Sequence of chain 1.A:
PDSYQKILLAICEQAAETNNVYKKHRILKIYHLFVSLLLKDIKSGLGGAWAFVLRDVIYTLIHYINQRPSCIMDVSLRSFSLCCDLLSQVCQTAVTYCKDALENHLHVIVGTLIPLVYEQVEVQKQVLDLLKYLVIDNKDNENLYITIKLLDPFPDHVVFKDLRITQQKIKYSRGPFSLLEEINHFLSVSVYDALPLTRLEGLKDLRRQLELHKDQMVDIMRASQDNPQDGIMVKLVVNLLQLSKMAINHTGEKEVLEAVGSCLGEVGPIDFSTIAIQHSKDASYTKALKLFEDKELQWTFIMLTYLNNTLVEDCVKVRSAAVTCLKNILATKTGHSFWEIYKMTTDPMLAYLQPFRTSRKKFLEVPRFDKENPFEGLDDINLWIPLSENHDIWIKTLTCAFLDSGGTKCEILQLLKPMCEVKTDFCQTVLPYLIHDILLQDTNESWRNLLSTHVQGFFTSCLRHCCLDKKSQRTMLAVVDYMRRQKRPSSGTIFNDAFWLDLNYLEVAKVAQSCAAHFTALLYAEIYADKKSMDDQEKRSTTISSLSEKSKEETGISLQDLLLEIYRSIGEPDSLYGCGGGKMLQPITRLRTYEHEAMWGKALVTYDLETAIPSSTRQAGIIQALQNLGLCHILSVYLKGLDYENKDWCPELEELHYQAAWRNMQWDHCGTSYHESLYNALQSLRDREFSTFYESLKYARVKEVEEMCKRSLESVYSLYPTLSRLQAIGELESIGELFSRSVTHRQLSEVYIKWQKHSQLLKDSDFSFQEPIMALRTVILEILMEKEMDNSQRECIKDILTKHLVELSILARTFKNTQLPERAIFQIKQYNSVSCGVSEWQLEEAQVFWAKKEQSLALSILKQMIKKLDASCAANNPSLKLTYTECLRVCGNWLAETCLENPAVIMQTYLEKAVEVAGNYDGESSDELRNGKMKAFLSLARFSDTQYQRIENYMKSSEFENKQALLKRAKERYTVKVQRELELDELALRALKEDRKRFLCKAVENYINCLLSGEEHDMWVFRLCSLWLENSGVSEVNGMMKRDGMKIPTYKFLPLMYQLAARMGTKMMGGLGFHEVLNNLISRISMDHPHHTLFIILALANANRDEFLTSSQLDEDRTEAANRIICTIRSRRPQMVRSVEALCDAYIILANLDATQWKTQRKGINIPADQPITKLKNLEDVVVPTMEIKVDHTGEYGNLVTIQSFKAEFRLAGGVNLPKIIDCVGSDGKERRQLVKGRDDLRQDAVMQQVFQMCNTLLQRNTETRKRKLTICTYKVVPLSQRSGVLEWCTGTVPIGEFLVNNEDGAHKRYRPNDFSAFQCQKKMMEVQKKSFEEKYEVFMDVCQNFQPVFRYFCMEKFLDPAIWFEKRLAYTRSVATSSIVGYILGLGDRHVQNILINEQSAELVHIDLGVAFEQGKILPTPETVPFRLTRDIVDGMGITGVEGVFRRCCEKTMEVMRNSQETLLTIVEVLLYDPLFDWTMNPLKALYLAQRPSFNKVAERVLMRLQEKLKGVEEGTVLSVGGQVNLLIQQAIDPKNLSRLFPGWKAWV

Binding-site contacts:
Ligand atom C3' contacts residue GLN3002 of chain 1.A at 3.8 Å.
Ligand atom PA contacts residue LYS2845 of chain 1.A at 3.2 Å.
Ligand atom N1 contacts residue LEU3005 of chain 1.A at 3.8 Å.
Ligand atom O3A contacts residue LYS2845 of chain 1.A at 3.5 Å (salt-bridge).
Ligand atom N1 contacts residue CYS2898 of chain 1.A at 2.9 Å (h-bond).
Ligand atom N9 contacts residue TRP2897 of chain 1.A at 3.6 Å.
Ligand atom N7 contacts residue LEU2843 of chain 1.A at 3.6 Å.
Ligand atom N6 contacts residue GLU2896 of chain 1.A at 2.8 Å (salt-bridge).
Ligand atom N1 contacts residue TRP2897 of chain 1.A at 3.6 Å.
Ligand atom N7 contacts residue ILE3016 of chain 1.A at 3.6 Å.
Ligand atom C2 contacts residue TRP2897 of chain 1.A at 3.5 Å (hydrophobic).
Ligand atom N6 contacts residue TYR2883 of chain 1.A at 3.9 Å.
Ligand atom O2G contacts residue TYR3097 of chain 1.A at 2.2 Å (h-bond).
Ligand atom C5' contacts residue GLY2822 of chain 1.A at 3.4 Å.
Ligand atom O1A contacts residue MG1 of chain 1.D at 3.7 Å.
Ligand atom O1A contacts residue LYS2845 of chain 1.A at 3.3 Å (salt-bridge).
Ligand atom C8 contacts residue ILE3016 of chain 1.A at 3.5 Å (hydrophobic).
Ligand atom O2B contacts residue MG1 of chain 1.D at 3.0 Å.
Ligand atom PG contacts residue ASP3017 of chain 1.A at 3.5 Å.
Ligand atom C6 contacts residue GLU2896 of chain 1.A at 3.6 Å.
Ligand atom O2A contacts residue LYS2845 of chain 1.A at 2.8 Å (salt-bridge).
Ligand atom N3B contacts residue ASP3017 of chain 1.A at 3.2 Å (salt-bridge).
Ligand atom O5' contacts residue MG1 of chain 1.D at 3.9 Å.
Ligand atom C1' contacts residue TRP2897 of chain 1.A at 3.8 Å (hydrophobic).
Ligand atom N1 contacts residue GLU2896 of chain 1.A at 3.9 Å.
Ligand atom C8 contacts residue LEU2843 of chain 1.A at 3.8 Å (hydrophobic).
Ligand atom C4 contacts residue TRP2897 of chain 1.A at 3.4 Å (hydrophobic).
Ligand atom O2' contacts residue PRO2903 of chain 1.A at 3.3 Å.
Ligand atom N3 contacts residue TRP2897 of chain 1.A at 3.2 Å.
Ligand atom O1A contacts residue ASP3017 of chain 1.A at 3.7 Å.
Ligand atom C2 contacts residue CYS2898 of chain 1.A at 3.4 Å (hydrophobic).
Ligand atom N3B contacts residue MG1 of chain 1.D at 3.6 Å.
Ligand atom N6 contacts residue LEU2895 of chain 1.A at 3.4 Å.
Ligand atom O3G contacts residue TYR3097 of chain 1.A at 3.6 Å (h-bond).
Ligand atom O1B contacts residue VAL2824 of chain 1.A at 3.8 Å.
Ligand atom C2 contacts residue LEU3005 of chain 1.A at 3.6 Å (hydrophobic).
Ligand atom O1G contacts residue ASP3017 of chain 1.A at 2.8 Å (salt-bridge).
Ligand atom N3 contacts residue LEU3005 of chain 1.A at 3.7 Å.
Ligand atom O3' contacts residue GLN3002 of chain 1.A at 2.8 Å (h-bond).
Ligand atom PG contacts residue TYR3097 of chain 1.A at 3.4 Å.

This protein binds this small molecule.
Small molecule (SMILES): Nc1ncnc2c1ncn2[C@@H]1O[C@H](CO[P](=O)(O)O[P](=O)(O)NP(=O)(O)O)[C@@H](O)[C@H]1O